A small-molecule ligand and the protein it binds are described below.
Small molecule (SMILES): CC(=O)N[C@@H]1[C@@H](O)[C@H](O)[C@@H](CO)O[C@H]1O

Sequence of chain 1.D:
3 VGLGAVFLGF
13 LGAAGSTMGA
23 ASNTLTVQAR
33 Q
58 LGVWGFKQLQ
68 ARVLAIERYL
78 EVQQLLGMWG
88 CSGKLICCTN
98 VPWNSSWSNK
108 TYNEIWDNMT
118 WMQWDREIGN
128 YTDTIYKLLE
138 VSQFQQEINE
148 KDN

Binding-site contacts:
Ligand atom O5 contacts residue TRP104 of chain 1.D at 4.4 Å.
Ligand atom N2 contacts residue ASN101 of chain 1.D at 2.9 Å (h-bond).
Ligand atom C6 contacts residue SER103 of chain 1.D at 4.2 Å.
Ligand atom C4 contacts residue ASN101 of chain 1.D at 4.2 Å.
Ligand atom O5 contacts residue ASN101 of chain 1.D at 2.4 Å (h-bond).
Ligand atom C1 contacts residue ASN101 of chain 1.D at 1.4 Å.
Ligand atom O5 contacts residue SER103 of chain 1.D at 3.1 Å (h-bond).
Ligand atom C5 contacts residue ASN101 of chain 1.D at 3.7 Å.
Ligand atom O7 contacts residue ASN101 of chain 1.D at 4.5 Å.
Ligand atom C2 contacts residue ASN101 of chain 1.D at 2.5 Å.
Ligand atom C1 contacts residue SER103 of chain 1.D at 3.3 Å.
Ligand atom C7 contacts residue ASN101 of chain 1.D at 3.9 Å.
Ligand atom C3 contacts residue ASN101 of chain 1.D at 3.8 Å.
Ligand atom C5 contacts residue SER103 of chain 1.D at 3.8 Å.